Sequence of chain 1.D:
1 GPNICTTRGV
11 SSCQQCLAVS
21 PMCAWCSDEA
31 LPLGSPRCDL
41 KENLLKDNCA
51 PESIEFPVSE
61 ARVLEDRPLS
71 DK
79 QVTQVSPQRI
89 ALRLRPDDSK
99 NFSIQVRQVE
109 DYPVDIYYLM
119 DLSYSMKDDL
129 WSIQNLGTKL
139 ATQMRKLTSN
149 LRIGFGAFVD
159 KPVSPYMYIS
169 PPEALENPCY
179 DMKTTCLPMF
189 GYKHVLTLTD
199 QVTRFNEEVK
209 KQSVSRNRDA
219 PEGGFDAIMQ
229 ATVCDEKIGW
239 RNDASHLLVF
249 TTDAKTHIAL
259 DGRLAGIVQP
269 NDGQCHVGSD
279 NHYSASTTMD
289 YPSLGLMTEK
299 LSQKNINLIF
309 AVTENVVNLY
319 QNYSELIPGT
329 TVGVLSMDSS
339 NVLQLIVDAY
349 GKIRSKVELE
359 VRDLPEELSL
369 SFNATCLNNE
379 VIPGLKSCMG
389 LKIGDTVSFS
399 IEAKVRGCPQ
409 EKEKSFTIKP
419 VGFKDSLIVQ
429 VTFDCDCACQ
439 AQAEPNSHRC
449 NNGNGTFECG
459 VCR

Binding-site contacts:
Ligand atom C8 contacts residue LYS98 of chain 1.D at 4.0 Å.
Ligand atom C4 contacts residue ASN99 of chain 1.D at 4.3 Å.
Ligand atom C8 contacts residue ASN99 of chain 1.D at 3.5 Å.
Ligand atom C5 contacts residue ASN99 of chain 1.D at 3.5 Å.
Ligand atom O5 contacts residue ASN99 of chain 1.D at 2.4 Å (h-bond).
Ligand atom C7 contacts residue ASN99 of chain 1.D at 3.8 Å.
Ligand atom O7 contacts residue SER101 of chain 1.D at 4.1 Å.
Ligand atom O7 contacts residue ASN99 of chain 1.D at 4.4 Å.
Ligand atom N2 contacts residue ASN99 of chain 1.D at 3.2 Å (h-bond).
Ligand atom C2 contacts residue ASN99 of chain 1.D at 2.8 Å.
Ligand atom O7 contacts residue PHE100 of chain 1.D at 4.3 Å.
Ligand atom N2 contacts residue LYS98 of chain 1.D at 4.4 Å.
Ligand atom C3 contacts residue ASN99 of chain 1.D at 4.0 Å.
Ligand atom C7 contacts residue PHE100 of chain 1.D at 4.2 Å (hydrophobic).
Ligand atom C1 contacts residue ASN99 of chain 1.D at 1.4 Å.
Ligand atom C8 contacts residue PHE100 of chain 1.D at 4.0 Å (hydrophobic).

A protein and the small-molecule ligand that binds it are described below.
Small molecule (SMILES): CC(=O)N[C@@H]1[C@@H](O)[C@H](O)[C@@H](CO)O[C@H]1O